Binding-site contacts:
Ligand atom C5 contacts residue ASN60 of chain 1.NA at 3.6 Å.
Ligand atom C2 contacts residue ASN60 of chain 1.NA at 2.4 Å.
Ligand atom O7 contacts residue ASN60 of chain 1.NA at 3.0 Å (h-bond).
Ligand atom O6 contacts residue GLU105 of chain 1.NA at 4.0 Å.
Ligand atom N2 contacts residue ASN60 of chain 1.NA at 2.8 Å (h-bond).
Ligand atom C2 contacts residue GLU105 of chain 1.NA at 4.5 Å.
Ligand atom C1 contacts residue SER49 of chain 1.NA at 4.1 Å.
Ligand atom C4 contacts residue ASN60 of chain 1.NA at 4.2 Å.
Ligand atom C8 contacts residue ASN60 of chain 1.NA at 4.3 Å.
Ligand atom C1 contacts residue GLU105 of chain 1.NA at 3.3 Å.
Ligand atom C6 contacts residue GLU105 of chain 1.NA at 4.3 Å.
Ligand atom C8 contacts residue SER49 of chain 1.NA at 3.9 Å.
Ligand atom C7 contacts residue ASN60 of chain 1.NA at 3.1 Å.
Ligand atom C1 contacts residue ASN60 of chain 1.NA at 1.4 Å.
Ligand atom N2 contacts residue SER49 of chain 1.NA at 3.5 Å (h-bond).
Ligand atom C8 contacts residue THR47 of chain 1.NA at 3.8 Å.
Ligand atom O5 contacts residue ASN60 of chain 1.NA at 2.3 Å (h-bond).
Ligand atom C2 contacts residue SER49 of chain 1.NA at 4.3 Å.
Ligand atom O5 contacts residue GLU105 of chain 1.NA at 3.6 Å (salt-bridge).
Ligand atom C8 contacts residue ASN48 of chain 1.NA at 4.0 Å.
Ligand atom C3 contacts residue ASN60 of chain 1.NA at 3.7 Å.
Ligand atom C5 contacts residue GLU105 of chain 1.NA at 3.5 Å.
Ligand atom C7 contacts residue SER49 of chain 1.NA at 4.0 Å.

This protein binds this small molecule.
Small molecule (SMILES): CC(=O)N[C@H]1[C@H](O[C@H]2[C@H](O)[C@@H](NC(C)=O)CO[C@@H]2CO)O[C@H](CO)[C@@H](O)[C@@H]1O

Sequence of chain 1.NA:
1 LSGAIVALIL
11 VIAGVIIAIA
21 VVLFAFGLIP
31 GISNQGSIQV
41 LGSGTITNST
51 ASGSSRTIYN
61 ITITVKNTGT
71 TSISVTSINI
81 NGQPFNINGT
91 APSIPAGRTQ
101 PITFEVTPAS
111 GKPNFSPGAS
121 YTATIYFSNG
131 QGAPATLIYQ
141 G